Sequence of chain 28.A:
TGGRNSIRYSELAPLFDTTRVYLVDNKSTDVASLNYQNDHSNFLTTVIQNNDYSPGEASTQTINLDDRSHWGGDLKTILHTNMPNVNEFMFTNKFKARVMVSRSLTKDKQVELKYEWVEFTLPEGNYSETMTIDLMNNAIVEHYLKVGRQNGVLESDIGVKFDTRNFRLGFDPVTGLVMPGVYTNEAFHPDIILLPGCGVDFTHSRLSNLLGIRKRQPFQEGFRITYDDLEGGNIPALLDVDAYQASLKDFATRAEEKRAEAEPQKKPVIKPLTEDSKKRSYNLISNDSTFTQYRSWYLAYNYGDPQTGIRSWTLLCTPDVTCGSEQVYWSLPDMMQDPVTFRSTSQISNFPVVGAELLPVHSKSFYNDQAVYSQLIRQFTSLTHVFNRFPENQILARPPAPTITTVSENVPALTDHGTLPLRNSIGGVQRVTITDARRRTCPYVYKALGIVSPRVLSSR

Binding-site contacts:
Ligand atom N1 contacts residue ARG98 of chain 28.A at 4.3 Å.
Ligand atom C3 contacts residue ARG98 of chain 28.A at 3.2 Å.
Ligand atom S1 contacts residue ARG98 of chain 28.A at 4.4 Å.
Ligand atom C15 contacts residue TRP117 of chain 28.A at 4.2 Å (hydrophobic).
Ligand atom C13 contacts residue ARG224 of chain 28.A at 4.1 Å.
Ligand atom C15 contacts residue ARG224 of chain 28.A at 3.3 Å.
Ligand atom C2 contacts residue ARG224 of chain 28.A at 3.8 Å.
Ligand atom N1 contacts residue TRP117 of chain 28.A at 4.1 Å.
Ligand atom C3 contacts residue TRP117 of chain 28.A at 3.5 Å (hydrophobic).
Ligand atom C1 contacts residue ARG224 of chain 28.A at 3.8 Å.
Ligand atom N1 contacts residue ARG224 of chain 28.A at 4.2 Å.
Ligand atom C2 contacts residue ARG98 of chain 28.A at 3.4 Å.
Ligand atom C16 contacts residue TRP117 of chain 28.A at 3.7 Å (hydrophobic).
Ligand atom O1S contacts residue THR226 of chain 28.A at 4.3 Å.
Ligand atom O1S contacts residue ARG98 of chain 28.A at 3.6 Å.
Ligand atom C14 contacts residue ARG224 of chain 28.A at 4.5 Å.
Ligand atom C1 contacts residue ARG98 of chain 28.A at 3.2 Å.
Ligand atom C3 contacts residue ARG224 of chain 28.A at 3.5 Å.
Ligand atom O3S contacts residue THR226 of chain 28.A at 4.0 Å.
Ligand atom C16 contacts residue ARG224 of chain 28.A at 4.0 Å.
Ligand atom O1S contacts residue ASP228 of chain 28.A at 3.6 Å.

A protein and the small-molecule ligand that binds it are described below.
Small molecule (SMILES): CCCCCCCCCCCC[N+](C)(C)CCCS(=O)(=O)O